Binding-site contacts:
Ligand atom O2' contacts residue ARG37 of chain 1.C at 2.9 Å (salt-bridge).
Ligand atom O2' contacts residue ASP109 of chain 1.C at 2.8 Å (salt-bridge).
Ligand atom O6 contacts residue G3 of chain 1.A at 3.5 Å (h-bond).
Ligand atom C2 contacts residue G3 of chain 1.A at 3.4 Å.
Ligand atom N2 contacts residue C4 of chain 1.A at 3.3 Å (h-bond).
Ligand atom N1 contacts residue C4 of chain 1.A at 3.3 Å (h-bond).
Ligand atom O2' contacts residue GLN66 of chain 1.C at 3.5 Å (h-bond).
Ligand atom C4 contacts residue GTP1 of chain 1.A at 3.4 Å.
Ligand atom O2 contacts residue G3 of chain 1.A at 2.7 Å (h-bond).
Ligand atom N2 contacts residue ARG37 of chain 1.C at 3.5 Å (salt-bridge).
Ligand atom C4 contacts residue TYR73 of chain 1.C at 3.5 Å (hydrophobic).
Ligand atom C6 contacts residue TYR73 of chain 1.C at 3.7 Å (hydrophobic).
Ligand atom C2 contacts residue GTP1 of chain 1.A at 3.2 Å.
Ligand atom C5 contacts residue TYR73 of chain 1.C at 3.7 Å (hydrophobic).
Ligand atom N4 contacts residue MN1 of chain 1.E at 3.4 Å.
Ligand atom O4' contacts residue ARG37 of chain 1.C at 3.1 Å (salt-bridge).
Ligand atom N9 contacts residue TYR73 of chain 1.C at 3.6 Å.
Ligand atom N3 contacts residue GTP1 of chain 1.A at 2.6 Å (h-bond).
Ligand atom C1' contacts residue G3 of chain 1.A at 3.5 Å.
Ligand atom C4 contacts residue G2 of chain 1.A at 3.4 Å.
Ligand atom C4 contacts residue G3 of chain 1.A at 3.8 Å.
Ligand atom O2 contacts residue G2 of chain 1.A at 2.4 Å (h-bond).
Ligand atom N4 contacts residue GTP1 of chain 1.A at 2.8 Å (h-bond).
Ligand atom C2 contacts residue G2 of chain 1.A at 3.1 Å.
Ligand atom C2' contacts residue ARG37 of chain 1.C at 3.6 Å.
Ligand atom C5 contacts residue GTP1 of chain 1.A at 3.5 Å.
Ligand atom N7 contacts residue TYR73 of chain 1.C at 3.8 Å.
Ligand atom N2 contacts residue ASP70 of chain 1.C at 3.2 Å (salt-bridge).
Ligand atom N3 contacts residue TYR73 of chain 1.C at 3.7 Å.
Ligand atom N3 contacts residue G2 of chain 1.A at 2.7 Å (h-bond).
Ligand atom C8 contacts residue TYR73 of chain 1.C at 3.6 Å (hydrophobic).
Ligand atom C1' contacts residue ARG37 of chain 1.C at 3.5 Å.
Ligand atom N3 contacts residue G3 of chain 1.A at 2.9 Å (h-bond).
Ligand atom N4 contacts residue G3 of chain 1.A at 3.1 Å (h-bond).
Ligand atom O6 contacts residue C4 of chain 1.A at 3.1 Å (h-bond).
Ligand atom N1 contacts residue G3 of chain 1.A at 3.5 Å (h-bond).
Ligand atom O2 contacts residue C4 of chain 1.A at 3.8 Å.
Ligand atom O2 contacts residue ARG37 of chain 1.C at 2.8 Å (salt-bridge).
Ligand atom O2 contacts residue GTP1 of chain 1.A at 2.4 Å (h-bond).
Ligand atom N4 contacts residue G2 of chain 1.A at 3.0 Å (h-bond).

This protein binds this small molecule.
Small molecule (SMILES): Nc1ccn([C@@H]2O[C@H](CO[P](=O)(O)O[C@H]3[C@@H](O)[C@H](n4ccc(N)nc4=O)O[C@@H]3CO[P](=O)(O)O[C@H]3[C@@H](O)[C@H](n4ccc(N)nc4=O)O[C@@H]3CO[P](=O)(O)O[C@H]3[C@@H](O)[C@H](n4cnc5c(=O)nc(N)[nH]c54)O[C@@H]3CO[P](=O)(O)O[C@H]3[C@@H](O)[C@H](n4ccc(N)nc4=O)O[C@@H]3COP(=O)=O)[C@@H](O)[C@H]2O)c(=O)n1

Sequence of chain 1.C:
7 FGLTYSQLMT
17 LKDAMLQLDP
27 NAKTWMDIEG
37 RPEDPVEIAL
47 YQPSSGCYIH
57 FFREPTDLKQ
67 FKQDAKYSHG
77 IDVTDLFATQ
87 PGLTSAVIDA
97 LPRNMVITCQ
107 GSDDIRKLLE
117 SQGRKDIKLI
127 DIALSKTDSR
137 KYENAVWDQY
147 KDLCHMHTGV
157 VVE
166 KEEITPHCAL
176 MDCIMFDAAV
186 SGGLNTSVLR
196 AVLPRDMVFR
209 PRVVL